Sequence of chain 1.A:
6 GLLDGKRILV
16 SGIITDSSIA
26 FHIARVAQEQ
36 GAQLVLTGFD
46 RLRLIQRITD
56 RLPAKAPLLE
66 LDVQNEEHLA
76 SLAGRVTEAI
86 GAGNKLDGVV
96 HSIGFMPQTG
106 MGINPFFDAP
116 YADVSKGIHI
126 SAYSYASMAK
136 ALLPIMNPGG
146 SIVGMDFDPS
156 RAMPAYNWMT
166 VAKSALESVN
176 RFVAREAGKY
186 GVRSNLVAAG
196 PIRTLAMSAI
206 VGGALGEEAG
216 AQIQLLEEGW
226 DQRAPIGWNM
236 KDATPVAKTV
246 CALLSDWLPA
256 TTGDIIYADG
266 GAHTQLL

Sequence of chain 1.B:
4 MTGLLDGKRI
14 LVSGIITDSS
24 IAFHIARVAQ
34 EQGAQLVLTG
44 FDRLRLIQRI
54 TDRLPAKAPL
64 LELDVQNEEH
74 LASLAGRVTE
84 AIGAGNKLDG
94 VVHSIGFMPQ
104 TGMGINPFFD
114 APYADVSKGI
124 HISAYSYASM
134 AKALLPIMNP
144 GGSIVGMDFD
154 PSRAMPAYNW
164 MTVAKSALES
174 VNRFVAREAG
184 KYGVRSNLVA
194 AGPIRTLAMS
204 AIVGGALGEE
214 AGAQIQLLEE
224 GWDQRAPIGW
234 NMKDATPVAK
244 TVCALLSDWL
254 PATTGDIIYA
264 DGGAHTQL

The protein below binds the small molecule below.
Small molecule (SMILES): Cc1cc(=O)oc2cc(OCc3cn(Cc4ccc(Oc5ccccc5)c(O)c4)nn3)ccc12

Binding-site contacts:
Ligand atom C14 contacts residue LEU221 of chain 1.B at 3.6 Å (hydrophobic).
Ligand atom C20 contacts residue ALA201 of chain 1.B at 3.6 Å (hydrophobic).
Ligand atom O4 contacts residue ALA201 of chain 1.B at 3.5 Å.
Ligand atom C1 contacts residue TYR161 of chain 1.B at 3.4 Å (hydrophobic).
Ligand atom N1 contacts residue LEU221 of chain 1.B at 3.4 Å.
Ligand atom C10 contacts residue LEU272 of chain 1.A at 3.6 Å (hydrophobic).
Ligand atom O4 contacts residue NAD1 of chain 1.G at 3.3 Å.
Ligand atom O3 contacts residue LEU272 of chain 1.A at 3.5 Å.
Ligand atom C contacts residue TYR161 of chain 1.B at 3.3 Å (hydrophobic).
Ligand atom C17 contacts residue NAD1 of chain 1.G at 3.3 Å.
Ligand atom C contacts residue NAD1 of chain 1.G at 3.4 Å.
Ligand atom O1 contacts residue PRO159 of chain 1.B at 2.8 Å (h-bond).
Ligand atom C19 contacts residue NAD1 of chain 1.G at 3.5 Å.
Ligand atom N1 contacts residue VAL206 of chain 1.B at 3.4 Å.
Ligand atom C13 contacts residue LEU271 of chain 1.A at 3.6 Å (hydrophobic).
Ligand atom C3 contacts residue PHE152 of chain 1.B at 3.6 Å (hydrophobic).
Ligand atom C22 contacts residue GLY99 of chain 1.B at 3.5 Å.
Ligand atom O3 contacts residue LEU220 of chain 1.B at 3.4 Å.
Ligand atom C6 contacts residue ALA160 of chain 1.B at 3.5 Å (hydrophobic).
Ligand atom O contacts residue TYR161 of chain 1.B at 2.4 Å (h-bond).
Ligand atom N2 contacts residue LEU221 of chain 1.B at 3.1 Å.
Ligand atom C22 contacts residue PHE100 of chain 1.B at 3.4 Å (hydrophobic).
Ligand atom C13 contacts residue ARG228 of chain 1.B at 3.4 Å.
Ligand atom O2 contacts residue GLN217 of chain 1.B at 3.5 Å (h-bond).
Ligand atom C3 contacts residue NAD1 of chain 1.G at 3.5 Å.
Ligand atom O contacts residue NAD1 of chain 1.G at 2.5 Å (h-bond).
Ligand atom C16 contacts residue MET158 of chain 1.B at 3.1 Å (hydrophobic).
Ligand atom C7 contacts residue PRO159 of chain 1.B at 3.2 Å (hydrophobic).
Ligand atom O1 contacts residue TYR161 of chain 1.B at 3.4 Å (h-bond).
Ligand atom C15 contacts residue MET158 of chain 1.B at 3.6 Å (hydrophobic).
Ligand atom C21 contacts residue ALA201 of chain 1.B at 3.6 Å (hydrophobic).
Ligand atom O3 contacts residue GLN217 of chain 1.B at 3.5 Å (h-bond).
Ligand atom C4 contacts residue TYR161 of chain 1.B at 3.5 Å (hydrophobic).
Ligand atom C1 contacts residue NAD1 of chain 1.G at 3.5 Å.
Ligand atom C6 contacts residue VAL206 of chain 1.B at 3.7 Å (hydrophobic).
Ligand atom C11 contacts residue LEU272 of chain 1.A at 3.6 Å (hydrophobic).
Ligand atom C2 contacts residue NAD1 of chain 1.G at 3.3 Å.
Ligand atom C20 contacts residue NAD1 of chain 1.G at 3.6 Å.
Ligand atom C8 contacts residue PRO159 of chain 1.B at 3.4 Å (hydrophobic).
Ligand atom C18 contacts residue NAD1 of chain 1.G at 3.5 Å.